A protein and the small-molecule ligand that binds it are described below.
Small molecule (SMILES): CCC(=O)N1CC(NC(=O)Cn2c(C3CC3)c(C(=O)N3CCc4c(cccc4OC)C3)c3cc(Cl)cc(C)c32)C1

Sequence of chain 1.B:
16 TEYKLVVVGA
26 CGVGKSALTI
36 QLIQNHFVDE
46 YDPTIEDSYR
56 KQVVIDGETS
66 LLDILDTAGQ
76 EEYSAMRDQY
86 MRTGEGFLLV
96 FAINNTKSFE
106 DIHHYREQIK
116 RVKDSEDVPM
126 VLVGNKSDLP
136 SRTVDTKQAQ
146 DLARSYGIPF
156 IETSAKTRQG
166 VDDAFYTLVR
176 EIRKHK

Binding-site contacts:
Ligand atom C12 contacts residue GLU76 of chain 1.B at 3.6 Å.
Ligand atom C38 contacts residue TYR110 of chain 1.B at 3.7 Å (hydrophobic).
Ligand atom N09 contacts residue GLY74 of chain 1.B at 3.3 Å (h-bond).
Ligand atom C22 contacts residue GLN113 of chain 1.B at 3.5 Å.
Ligand atom C15 contacts residue ARG82 of chain 1.B at 3.6 Å.
Ligand atom N05 contacts residue ALA73 of chain 1.B at 3.3 Å (h-bond).
Ligand atom O04 contacts residue LYS30 of chain 1.B at 2.9 Å (salt-bridge).
Ligand atom C37 contacts residue TYR110 of chain 1.B at 3.8 Å (hydrophobic).
Ligand atom C03 contacts residue CYS26 of chain 1.B at 3.5 Å (hydrophobic).
Ligand atom C01 contacts residue CYS26 of chain 1.B at 1.8 Å (hydrophobic).
Ligand atom C01 contacts residue PRO48 of chain 1.B at 3.6 Å (hydrophobic).
Ligand atom C24 contacts residue HIS109 of chain 1.B at 3.6 Å.
Ligand atom C31 contacts residue HIS109 of chain 1.B at 3.5 Å.
Ligand atom C14 contacts residue ARG82 of chain 1.B at 3.4 Å.
Ligand atom C35 contacts residue TYR110 of chain 1.B at 3.5 Å (hydrophobic).
Ligand atom C40 contacts residue ARG82 of chain 1.B at 3.7 Å.
Ligand atom C01 contacts residue GDP1 of chain 1.I at 3.5 Å.
Ligand atom C33 contacts residue ARG82 of chain 1.B at 3.5 Å.
Ligand atom C02 contacts residue GLN75 of chain 1.B at 3.5 Å.
Ligand atom N05 contacts residue CYS26 of chain 1.B at 3.7 Å.
Ligand atom O04 contacts residue GDP1 of chain 1.I at 3.8 Å.
Ligand atom N13 contacts residue ARG82 of chain 1.B at 3.6 Å (salt-bridge).
Ligand atom N21 contacts residue GLN113 of chain 1.B at 3.5 Å.
Ligand atom C18 contacts residue ARG82 of chain 1.B at 3.5 Å.
Ligand atom C29 contacts residue ASP106 of chain 1.B at 3.4 Å.
Ligand atom C02 contacts residue CYS26 of chain 1.B at 2.9 Å (hydrophobic).
Ligand atom C12 contacts residue GLY74 of chain 1.B at 3.7 Å.
Ligand atom O04 contacts residue CYS26 of chain 1.B at 3.8 Å.
Ligand atom C30 contacts residue TYR110 of chain 1.B at 3.8 Å (hydrophobic).
Ligand atom C03 contacts residue ALA73 of chain 1.B at 3.0 Å (hydrophobic).
Ligand atom C34 contacts residue TYR110 of chain 1.B at 3.7 Å (hydrophobic).
Ligand atom O04 contacts residue ALA73 of chain 1.B at 3.4 Å (h-bond).
Ligand atom CL36 contacts residue ILE114 of chain 1.B at 3.8 Å.
Ligand atom C02 contacts residue PRO48 of chain 1.B at 3.7 Å (hydrophobic).
Ligand atom O20 contacts residue ARG82 of chain 1.B at 3.7 Å.
Ligand atom O11 contacts residue TYR110 of chain 1.B at 2.7 Å (h-bond).
Ligand atom C08 contacts residue GLY24 of chain 1.B at 3.6 Å.
Ligand atom C02 contacts residue ALA73 of chain 1.B at 3.4 Å (hydrophobic).
Ligand atom C28 contacts residue ASP106 of chain 1.B at 3.7 Å.
Ligand atom CL36 contacts residue MET86 of chain 1.B at 3.1 Å.